Sequence of chain 1.E:
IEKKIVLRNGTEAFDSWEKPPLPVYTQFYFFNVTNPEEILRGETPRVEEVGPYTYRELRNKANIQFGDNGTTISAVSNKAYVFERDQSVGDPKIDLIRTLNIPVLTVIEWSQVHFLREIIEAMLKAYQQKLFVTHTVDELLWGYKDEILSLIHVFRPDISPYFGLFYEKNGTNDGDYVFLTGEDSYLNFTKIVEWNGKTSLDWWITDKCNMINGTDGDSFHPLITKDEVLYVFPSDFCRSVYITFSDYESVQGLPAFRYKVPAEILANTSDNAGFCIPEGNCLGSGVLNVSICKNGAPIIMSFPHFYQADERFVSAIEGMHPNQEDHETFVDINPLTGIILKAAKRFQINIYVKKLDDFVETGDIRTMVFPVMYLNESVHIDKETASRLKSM

A protein and the small-molecule ligand that binds it are described below.
Small molecule (SMILES): CC(=O)N[C@H]1[C@H](O[C@H]2[C@H](O)[C@@H](NC(C)=O)CO[C@@H]2CO)O[C@H](CO)[C@@H](O)[C@@H]1O

Binding-site contacts:
Ligand atom C3 contacts residue ASN182 of chain 1.E at 3.8 Å.
Ligand atom C4 contacts residue ASN182 of chain 1.E at 4.3 Å.
Ligand atom O4 contacts residue VAL94 of chain 1.E at 3.7 Å.
Ligand atom C1 contacts residue TYR93 of chain 1.E at 3.8 Å (hydrophobic).
Ligand atom C7 contacts residue ASN182 of chain 1.E at 3.1 Å.
Ligand atom O7 contacts residue ASN182 of chain 1.E at 2.9 Å (h-bond).
Ligand atom C2 contacts residue TYR93 of chain 1.E at 3.8 Å (hydrophobic).
Ligand atom C7 contacts residue TYR93 of chain 1.E at 4.3 Å (hydrophobic).
Ligand atom C2 contacts residue VAL94 of chain 1.E at 4.3 Å (hydrophobic).
Ligand atom N2 contacts residue TYR93 of chain 1.E at 3.3 Å (h-bond).
Ligand atom C7 contacts residue TRP154 of chain 1.E at 4.5 Å (hydrophobic).
Ligand atom O7 contacts residue LEU70 of chain 1.E at 3.7 Å.
Ligand atom C5 contacts residue ASN182 of chain 1.E at 3.6 Å.
Ligand atom O3 contacts residue VAL94 of chain 1.E at 4.5 Å.
Ligand atom C3 contacts residue VAL94 of chain 1.E at 4.4 Å (hydrophobic).
Ligand atom C8 contacts residue ASP150 of chain 1.E at 4.3 Å.
Ligand atom O5 contacts residue ASN182 of chain 1.E at 2.4 Å (h-bond).
Ligand atom C8 contacts residue TRP154 of chain 1.E at 3.6 Å (hydrophobic).
Ligand atom C3 contacts residue TYR93 of chain 1.E at 3.8 Å (hydrophobic).
Ligand atom C2 contacts residue ASN182 of chain 1.E at 2.5 Å.
Ligand atom O7 contacts residue TRP154 of chain 1.E at 4.5 Å.
Ligand atom C8 contacts residue ASN182 of chain 1.E at 4.3 Å.
Ligand atom O7 contacts residue VAL94 of chain 1.E at 3.5 Å.
Ligand atom C1 contacts residue ASN182 of chain 1.E at 1.4 Å.
Ligand atom N2 contacts residue ASN182 of chain 1.E at 2.9 Å (h-bond).
Ligand atom C8 contacts residue TYR93 of chain 1.E at 4.4 Å (hydrophobic).